Sequence of chain 1.B:
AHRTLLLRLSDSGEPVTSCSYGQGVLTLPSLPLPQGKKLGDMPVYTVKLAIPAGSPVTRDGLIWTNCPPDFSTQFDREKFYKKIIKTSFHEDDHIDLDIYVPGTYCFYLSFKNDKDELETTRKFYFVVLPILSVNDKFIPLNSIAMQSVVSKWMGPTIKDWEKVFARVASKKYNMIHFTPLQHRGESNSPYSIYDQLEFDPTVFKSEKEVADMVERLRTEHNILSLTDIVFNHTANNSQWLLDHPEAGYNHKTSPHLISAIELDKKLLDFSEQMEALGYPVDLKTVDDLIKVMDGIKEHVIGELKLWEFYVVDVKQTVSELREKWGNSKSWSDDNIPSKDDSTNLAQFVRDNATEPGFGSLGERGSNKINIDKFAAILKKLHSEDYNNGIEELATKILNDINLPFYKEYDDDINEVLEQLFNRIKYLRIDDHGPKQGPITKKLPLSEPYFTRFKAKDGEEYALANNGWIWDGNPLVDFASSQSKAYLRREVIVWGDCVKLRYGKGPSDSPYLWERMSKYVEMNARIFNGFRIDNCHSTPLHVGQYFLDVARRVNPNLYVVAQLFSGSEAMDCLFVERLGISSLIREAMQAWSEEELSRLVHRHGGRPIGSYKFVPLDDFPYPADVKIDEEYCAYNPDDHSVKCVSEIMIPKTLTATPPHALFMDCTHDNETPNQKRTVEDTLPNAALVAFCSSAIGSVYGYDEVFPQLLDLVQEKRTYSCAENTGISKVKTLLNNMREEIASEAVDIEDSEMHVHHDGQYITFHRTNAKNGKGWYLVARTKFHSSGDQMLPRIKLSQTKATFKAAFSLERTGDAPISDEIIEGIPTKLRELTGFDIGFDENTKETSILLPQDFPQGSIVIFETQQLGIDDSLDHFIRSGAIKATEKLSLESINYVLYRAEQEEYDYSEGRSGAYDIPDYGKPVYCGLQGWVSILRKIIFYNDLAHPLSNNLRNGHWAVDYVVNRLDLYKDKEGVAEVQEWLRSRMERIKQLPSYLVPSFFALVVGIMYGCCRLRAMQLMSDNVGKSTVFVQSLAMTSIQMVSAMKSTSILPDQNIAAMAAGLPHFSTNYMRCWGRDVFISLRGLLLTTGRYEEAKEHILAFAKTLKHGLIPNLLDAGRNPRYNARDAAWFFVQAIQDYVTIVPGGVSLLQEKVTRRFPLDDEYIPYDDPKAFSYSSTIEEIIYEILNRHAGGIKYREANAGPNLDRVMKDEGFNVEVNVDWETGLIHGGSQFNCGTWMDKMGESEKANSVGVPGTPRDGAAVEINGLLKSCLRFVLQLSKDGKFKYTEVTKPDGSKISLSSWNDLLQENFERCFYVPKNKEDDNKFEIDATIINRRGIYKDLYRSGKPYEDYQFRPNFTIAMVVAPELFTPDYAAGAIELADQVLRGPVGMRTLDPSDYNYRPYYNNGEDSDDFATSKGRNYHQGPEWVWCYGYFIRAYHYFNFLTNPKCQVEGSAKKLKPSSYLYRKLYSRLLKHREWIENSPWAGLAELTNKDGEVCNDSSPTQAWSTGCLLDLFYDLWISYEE

This small molecule binds to this protein.
Small molecule (SMILES): OC[C@H]1O[C@H](O[C@H]2[C@H](O)[C@@H](O)[C@@H](O[C@H]3[C@H](O)[C@@H](O)[C@@H](O[C@H]4[C@H](O)[C@@H](O)CO[C@@H]4CO)O[C@@H]3CO)O[C@@H]2CO)[C@H](O)[C@@H](O)[C@@H]1O

Binding-site contacts:
Ligand atom C2 contacts residue TYR916 of chain 1.B at 3.9 Å (hydrophobic).
Ligand atom O5 contacts residue TYR962 of chain 1.B at 4.0 Å.
Ligand atom O3 contacts residue TRP958 of chain 1.B at 4.2 Å.
Ligand atom O4 contacts residue ARG912 of chain 1.B at 3.6 Å.
Ligand atom O5 contacts residue TYR916 of chain 1.B at 3.4 Å.
Ligand atom O3 contacts residue ARG912 of chain 1.B at 4.1 Å.
Ligand atom C2 contacts residue ASP917 of chain 1.B at 3.6 Å.
Ligand atom O3 contacts residue PRO919 of chain 1.B at 3.2 Å.
Ligand atom C4 contacts residue TYR916 of chain 1.B at 4.3 Å (hydrophobic).
Ligand atom O5 contacts residue TRP958 of chain 1.B at 3.4 Å.
Ligand atom C2 contacts residue ASN952 of chain 1.B at 4.2 Å.
Ligand atom C1 contacts residue TRP958 of chain 1.B at 3.4 Å (hydrophobic).
Ligand atom O3 contacts residue ASP917 of chain 1.B at 3.6 Å (salt-bridge).
Ligand atom C4 contacts residue SER913 of chain 1.B at 3.9 Å.
Ligand atom O3 contacts residue TYR916 of chain 1.B at 4.0 Å.
Ligand atom C3 contacts residue PRO919 of chain 1.B at 4.0 Å (hydrophobic).
Ligand atom O2 contacts residue ASN952 of chain 1.B at 4.1 Å.
Ligand atom O2 contacts residue ASP917 of chain 1.B at 2.5 Å (salt-bridge).
Ligand atom C5 contacts residue TRP958 of chain 1.B at 3.9 Å (hydrophobic).
Ligand atom C2 contacts residue SER913 of chain 1.B at 4.3 Å.
Ligand atom O2 contacts residue TRP958 of chain 1.B at 3.9 Å.
Ligand atom O3 contacts residue ASN952 of chain 1.B at 2.7 Å (h-bond).
Ligand atom C5 contacts residue SER913 of chain 1.B at 4.3 Å.
Ligand atom C3 contacts residue ASN952 of chain 1.B at 4.0 Å.
Ligand atom C5 contacts residue TYR916 of chain 1.B at 4.4 Å (hydrophobic).
Ligand atom O6 contacts residue TYR916 of chain 1.B at 4.3 Å.
Ligand atom C6 contacts residue TRP958 of chain 1.B at 3.9 Å (hydrophobic).
Ligand atom O6 contacts residue SER913 of chain 1.B at 3.7 Å.
Ligand atom C1 contacts residue TYR916 of chain 1.B at 3.7 Å (hydrophobic).
Ligand atom O5 contacts residue SER913 of chain 1.B at 4.3 Å.
Ligand atom C3 contacts residue TRP958 of chain 1.B at 4.4 Å (hydrophobic).
Ligand atom O6 contacts residue TYR962 of chain 1.B at 4.3 Å.
Ligand atom C3 contacts residue ASP917 of chain 1.B at 4.3 Å.
Ligand atom C6 contacts residue TYR962 of chain 1.B at 4.3 Å (hydrophobic).
Ligand atom C2 contacts residue TRP958 of chain 1.B at 3.5 Å (hydrophobic).
Ligand atom O6 contacts residue TRP958 of chain 1.B at 3.1 Å (h-bond).
Ligand atom C6 contacts residue SER913 of chain 1.B at 3.9 Å.
Ligand atom C4 contacts residue TRP958 of chain 1.B at 3.9 Å (hydrophobic).
Ligand atom O2 contacts residue PRO919 of chain 1.B at 3.9 Å.
Ligand atom C4 contacts residue ARG912 of chain 1.B at 3.8 Å.